Binding-site contacts:
Ligand atom C2 contacts residue ASN616 of chain 1.A at 2.5 Å.
Ligand atom O5 contacts residue ASN616 of chain 1.A at 2.3 Å (h-bond).
Ligand atom C3 contacts residue ASN616 of chain 1.A at 3.8 Å.
Ligand atom C7 contacts residue ASN616 of chain 1.A at 4.2 Å.
Ligand atom N2 contacts residue ASN616 of chain 1.A at 3.0 Å (h-bond).
Ligand atom C7 contacts residue THR618 of chain 1.A at 3.6 Å.
Ligand atom C1 contacts residue THR618 of chain 1.A at 4.5 Å.
Ligand atom O5 contacts residue GLN644 of chain 1.A at 4.4 Å.
Ligand atom C2 contacts residue THR618 of chain 1.A at 4.4 Å.
Ligand atom C8 contacts residue THR618 of chain 1.A at 3.1 Å.
Ligand atom N2 contacts residue THR618 of chain 1.A at 3.2 Å (h-bond).
Ligand atom C4 contacts residue ASN616 of chain 1.A at 4.2 Å.
Ligand atom C1 contacts residue ASN616 of chain 1.A at 1.4 Å.
Ligand atom C5 contacts residue ASN616 of chain 1.A at 3.6 Å.

This protein binds this small molecule.
Small molecule (SMILES): CC(=O)N[C@@H]1[C@@H](O)[C@H](O)[C@@H](CO)O[C@H]1O

Sequence of chain 1.A:
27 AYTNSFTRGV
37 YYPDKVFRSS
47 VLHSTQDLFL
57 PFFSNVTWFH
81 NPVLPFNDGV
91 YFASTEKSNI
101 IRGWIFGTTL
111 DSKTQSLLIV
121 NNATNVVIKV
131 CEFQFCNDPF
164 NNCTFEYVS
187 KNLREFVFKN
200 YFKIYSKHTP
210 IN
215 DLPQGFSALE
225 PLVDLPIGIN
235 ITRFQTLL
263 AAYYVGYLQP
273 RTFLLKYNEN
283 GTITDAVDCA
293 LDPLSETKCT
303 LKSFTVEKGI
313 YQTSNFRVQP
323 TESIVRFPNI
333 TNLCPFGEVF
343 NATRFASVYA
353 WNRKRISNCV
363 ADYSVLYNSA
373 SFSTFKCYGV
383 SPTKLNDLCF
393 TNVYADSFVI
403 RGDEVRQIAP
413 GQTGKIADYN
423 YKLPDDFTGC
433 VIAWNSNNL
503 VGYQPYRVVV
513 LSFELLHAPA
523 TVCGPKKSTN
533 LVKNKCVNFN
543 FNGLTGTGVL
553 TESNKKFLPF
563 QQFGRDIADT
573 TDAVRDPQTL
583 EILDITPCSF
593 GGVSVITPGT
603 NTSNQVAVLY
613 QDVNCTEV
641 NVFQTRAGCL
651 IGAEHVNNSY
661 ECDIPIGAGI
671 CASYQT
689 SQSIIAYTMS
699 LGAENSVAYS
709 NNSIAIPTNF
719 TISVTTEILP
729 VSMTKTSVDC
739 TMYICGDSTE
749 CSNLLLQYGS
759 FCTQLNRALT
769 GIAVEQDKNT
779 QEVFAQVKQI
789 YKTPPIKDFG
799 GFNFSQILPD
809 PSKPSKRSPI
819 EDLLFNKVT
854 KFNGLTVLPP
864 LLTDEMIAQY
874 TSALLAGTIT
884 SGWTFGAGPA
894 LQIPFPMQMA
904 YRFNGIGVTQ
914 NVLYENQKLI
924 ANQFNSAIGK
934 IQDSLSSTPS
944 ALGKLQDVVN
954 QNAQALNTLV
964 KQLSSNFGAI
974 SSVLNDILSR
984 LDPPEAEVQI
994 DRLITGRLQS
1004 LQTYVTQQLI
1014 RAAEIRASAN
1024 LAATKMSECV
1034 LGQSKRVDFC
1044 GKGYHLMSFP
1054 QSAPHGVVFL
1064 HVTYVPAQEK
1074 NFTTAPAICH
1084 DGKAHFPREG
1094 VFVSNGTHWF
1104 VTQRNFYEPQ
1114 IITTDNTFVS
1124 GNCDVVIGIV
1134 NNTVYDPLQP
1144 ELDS